Sequence of chain 1.A:
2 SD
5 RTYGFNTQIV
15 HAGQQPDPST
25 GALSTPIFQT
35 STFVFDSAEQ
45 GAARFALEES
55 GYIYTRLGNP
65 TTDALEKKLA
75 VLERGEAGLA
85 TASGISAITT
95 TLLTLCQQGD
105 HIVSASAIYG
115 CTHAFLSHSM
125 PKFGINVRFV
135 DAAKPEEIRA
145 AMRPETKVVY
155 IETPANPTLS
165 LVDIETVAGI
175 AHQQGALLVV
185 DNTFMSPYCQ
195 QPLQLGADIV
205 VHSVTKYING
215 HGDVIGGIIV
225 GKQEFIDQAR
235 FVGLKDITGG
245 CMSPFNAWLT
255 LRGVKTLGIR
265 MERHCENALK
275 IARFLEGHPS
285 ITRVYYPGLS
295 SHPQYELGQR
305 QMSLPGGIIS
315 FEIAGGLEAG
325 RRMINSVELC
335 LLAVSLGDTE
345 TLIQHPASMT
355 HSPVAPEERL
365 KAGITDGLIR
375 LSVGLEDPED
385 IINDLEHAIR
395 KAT

The protein below binds the small molecule below.
Small molecule (SMILES): Cc1ncc(COP(=O)(O)O)c(CNCC(=O)O)c1O

Binding-site contacts:
Ligand atom O contacts residue SER339 of chain 3.A at 3.0 Å (h-bond).
Ligand atom OXT contacts residue TYR113 of chain 3.A at 3.5 Å.
Ligand atom O3 contacts residue ASN160 of chain 3.A at 2.9 Å (h-bond).
Ligand atom OP3 contacts residue ILE89 of chain 3.A at 2.9 Å (h-bond).
Ligand atom OP2 contacts residue GLY88 of chain 3.A at 3.0 Å (h-bond).
Ligand atom C4 contacts residue LYS210 of chain 3.A at 3.4 Å.
Ligand atom P contacts residue TYR58 of chain 1.A at 3.7 Å.
Ligand atom P contacts residue ARG60 of chain 1.A at 3.7 Å.
Ligand atom C2A contacts residue ASP185 of chain 3.A at 3.5 Å.
Ligand atom O contacts residue ARG374 of chain 3.A at 2.9 Å (salt-bridge).
Ligand atom OXT contacts residue ASN160 of chain 3.A at 2.9 Å (h-bond).
Ligand atom OP2 contacts residue SER207 of chain 3.A at 2.7 Å (h-bond).
Ligand atom CA contacts residue TYR113 of chain 3.A at 3.4 Å (hydrophobic).
Ligand atom OP3 contacts residue GLY88 of chain 3.A at 3.1 Å (h-bond).
Ligand atom OXT contacts residue ARG374 of chain 3.A at 3.0 Å (salt-bridge).
Ligand atom C contacts residue ARG374 of chain 3.A at 3.6 Å.
Ligand atom C6 contacts residue ASP185 of chain 3.A at 3.5 Å.
Ligand atom OP3 contacts residue ARG60 of chain 1.A at 2.7 Å (salt-bridge).
Ligand atom P contacts residue GLY88 of chain 3.A at 3.5 Å.
Ligand atom OP2 contacts residue THR209 of chain 3.A at 2.7 Å (h-bond).
Ligand atom OP4 contacts residue SER207 of chain 3.A at 2.8 Å (h-bond).
Ligand atom C5A contacts residue TYR113 of chain 3.A at 3.5 Å (hydrophobic).
Ligand atom P contacts residue SER207 of chain 3.A at 3.3 Å.
Ligand atom C5 contacts residue TYR113 of chain 3.A at 3.3 Å (hydrophobic).
Ligand atom OP4 contacts residue GLY88 of chain 3.A at 3.7 Å.
Ligand atom OP1 contacts residue ARG60 of chain 1.A at 3.0 Å (salt-bridge).
Ligand atom O3 contacts residue PHE188 of chain 3.A at 3.5 Å.
Ligand atom CA contacts residue LYS210 of chain 3.A at 3.6 Å.
Ligand atom C4A contacts residue TYR113 of chain 3.A at 3.5 Å (hydrophobic).
Ligand atom C2 contacts residue ASP185 of chain 3.A at 3.5 Å.
Ligand atom OP1 contacts residue TYR58 of chain 1.A at 2.4 Å (h-bond).
Ligand atom C4A contacts residue LYS210 of chain 3.A at 2.6 Å.
Ligand atom OP2 contacts residue GLY220 of chain 3.A at 3.7 Å.
Ligand atom C2A contacts residue GLU156 of chain 3.A at 3.5 Å.
Ligand atom N contacts residue TYR113 of chain 3.A at 3.1 Å.
Ligand atom C contacts residue LEU340 of chain 3.A at 3.6 Å (hydrophobic).
Ligand atom C4 contacts residue TYR113 of chain 3.A at 3.4 Å (hydrophobic).
Ligand atom OP3 contacts residue SER87 of chain 3.A at 3.2 Å.
Ligand atom N1 contacts residue ASP185 of chain 3.A at 2.6 Å (salt-bridge).
Ligand atom N contacts residue LYS210 of chain 3.A at 3.4 Å (salt-bridge).

Sequence of chain 3.A:
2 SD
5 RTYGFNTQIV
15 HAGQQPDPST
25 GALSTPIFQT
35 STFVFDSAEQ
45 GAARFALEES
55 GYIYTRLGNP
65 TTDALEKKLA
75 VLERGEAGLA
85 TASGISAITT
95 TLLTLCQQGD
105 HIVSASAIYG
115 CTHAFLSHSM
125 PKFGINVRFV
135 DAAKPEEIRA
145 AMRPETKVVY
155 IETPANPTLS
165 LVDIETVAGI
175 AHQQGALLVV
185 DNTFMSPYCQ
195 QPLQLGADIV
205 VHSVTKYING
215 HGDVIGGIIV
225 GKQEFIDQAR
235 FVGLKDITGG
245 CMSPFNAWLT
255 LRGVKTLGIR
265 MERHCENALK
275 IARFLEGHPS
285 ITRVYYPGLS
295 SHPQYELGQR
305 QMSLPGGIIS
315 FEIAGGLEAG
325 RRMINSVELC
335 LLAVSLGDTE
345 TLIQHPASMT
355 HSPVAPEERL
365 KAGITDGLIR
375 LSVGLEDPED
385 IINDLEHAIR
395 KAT